A protein and the small-molecule ligand that binds it are described below.
Small molecule (SMILES): CC(=O)N[C@@H]1[C@@H](O[C@@H]2O[C@H](CO)[C@H](O)[C@H](O[C@]3(C(=O)O)C[C@H](O)[C@@H](NC(C)=O)[C@H]([C@H](O)[C@H](O)CO)O3)[C@H]2O)[C@H](O)[C@@H](CO[C@]2(C(=O)O)C[C@H](O)[C@@H](NC(C)=O)[C@H]([C@H](O)[C@H](O)CO)O2)O[C@H]1O

Sequence of chain 34.F:
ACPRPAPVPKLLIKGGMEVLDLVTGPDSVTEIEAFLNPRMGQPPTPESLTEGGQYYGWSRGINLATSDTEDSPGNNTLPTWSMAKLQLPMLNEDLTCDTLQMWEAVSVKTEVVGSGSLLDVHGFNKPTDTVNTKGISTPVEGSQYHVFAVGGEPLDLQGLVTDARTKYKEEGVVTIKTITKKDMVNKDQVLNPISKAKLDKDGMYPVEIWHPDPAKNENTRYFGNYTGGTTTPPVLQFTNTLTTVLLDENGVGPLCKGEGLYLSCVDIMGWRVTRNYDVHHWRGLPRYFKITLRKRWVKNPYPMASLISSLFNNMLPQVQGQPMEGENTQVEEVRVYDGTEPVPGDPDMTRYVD

Sequence of chain 33.F:
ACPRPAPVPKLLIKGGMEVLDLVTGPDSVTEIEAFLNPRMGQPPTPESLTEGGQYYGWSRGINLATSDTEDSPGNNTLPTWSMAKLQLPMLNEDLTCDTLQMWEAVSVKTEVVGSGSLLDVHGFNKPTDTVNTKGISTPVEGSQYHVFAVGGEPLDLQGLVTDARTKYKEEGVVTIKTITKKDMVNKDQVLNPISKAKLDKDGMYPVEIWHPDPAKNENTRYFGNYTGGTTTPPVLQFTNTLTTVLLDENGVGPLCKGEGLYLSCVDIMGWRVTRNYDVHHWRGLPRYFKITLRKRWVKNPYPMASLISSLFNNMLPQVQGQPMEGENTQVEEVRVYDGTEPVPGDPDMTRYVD

Binding-site contacts:
Ligand atom O1A contacts residue TYR72 of chain 34.F at 3.1 Å.
Ligand atom O4 contacts residue ILE79 of chain 34.F at 3.6 Å (h-bond).
Ligand atom O4 contacts residue THR291 of chain 34.F at 3.4 Å.
Ligand atom C1 contacts residue TYR72 of chain 34.F at 4.0 Å (hydrophobic).
Ligand atom C6 contacts residue ARG77 of chain 34.F at 4.3 Å.
Ligand atom C5 contacts residue TYR72 of chain 34.F at 3.5 Å (hydrophobic).
Ligand atom C6 contacts residue ASN93 of chain 34.F at 3.1 Å.
Ligand atom O4 contacts residue HIS298 of chain 34.F at 3.0 Å (h-bond).
Ligand atom O8 contacts residue GLU87 of chain 34.F at 3.9 Å.
Ligand atom O1A contacts residue ARG77 of chain 34.F at 3.0 Å (salt-bridge).
Ligand atom C10 contacts residue TYR72 of chain 34.F at 4.1 Å (hydrophobic).
Ligand atom C2 contacts residue GLY78 of chain 34.F at 4.1 Å.
Ligand atom O4 contacts residue ASN80 of chain 34.F at 4.0 Å.
Ligand atom C3 contacts residue GLY78 of chain 34.F at 3.9 Å.
Ligand atom O4 contacts residue TYR72 of chain 34.F at 3.8 Å.
Ligand atom O8 contacts residue ARG77 of chain 34.F at 3.1 Å (salt-bridge).
Ligand atom O3 contacts residue VAL296 of chain 34.F at 4.3 Å.
Ligand atom C5 contacts residue ASN93 of chain 34.F at 4.1 Å.
Ligand atom C6 contacts residue TYR72 of chain 34.F at 3.8 Å (hydrophobic).
Ligand atom C1 contacts residue SER89 of chain 34.F at 4.2 Å.
Ligand atom C3 contacts residue ARG77 of chain 34.F at 4.1 Å.
Ligand atom O6 contacts residue ASN93 of chain 34.F at 3.0 Å (h-bond).
Ligand atom C11 contacts residue ASP85 of chain 33.F at 4.2 Å.
Ligand atom C4 contacts residue HIS298 of chain 34.F at 4.0 Å.
Ligand atom O1B contacts residue ARG77 of chain 34.F at 2.5 Å (salt-bridge).
Ligand atom O8 contacts residue TYR72 of chain 34.F at 3.9 Å.
Ligand atom C3 contacts residue GLY78 of chain 34.F at 4.1 Å.
Ligand atom N5 contacts residue TYR72 of chain 34.F at 3.0 Å (h-bond).
Ligand atom O4 contacts residue GLY78 of chain 34.F at 3.2 Å.
Ligand atom C4 contacts residue TYR72 of chain 34.F at 3.4 Å (hydrophobic).
Ligand atom C1 contacts residue GLY78 of chain 34.F at 4.1 Å.
Ligand atom C8 contacts residue ARG77 of chain 34.F at 4.1 Å.
Ligand atom O3 contacts residue GLY78 of chain 34.F at 3.6 Å.
Ligand atom C4 contacts residue GLY78 of chain 34.F at 3.4 Å.
Ligand atom O1A contacts residue SER89 of chain 34.F at 4.1 Å.
Ligand atom C1 contacts residue ARG77 of chain 34.F at 3.1 Å.
Ligand atom C3 contacts residue VAL296 of chain 34.F at 3.7 Å (hydrophobic).
Ligand atom C3 contacts residue HIS298 of chain 34.F at 4.1 Å.
Ligand atom O1A contacts residue GLY78 of chain 34.F at 3.7 Å.
Ligand atom O1B contacts residue SER89 of chain 34.F at 3.5 Å (h-bond).